Binding-site contacts:
Ligand atom N2 contacts residue ASN3 of chain 1.A at 3.0 Å (h-bond).
Ligand atom O5 contacts residue THR6 of chain 1.A at 3.3 Å.
Ligand atom C1 contacts residue CYS7 of chain 1.A at 3.8 Å (hydrophobic).
Ligand atom O6 contacts residue THR6 of chain 1.A at 3.3 Å (h-bond).
Ligand atom C6 contacts residue GLY10 of chain 1.A at 4.1 Å.
Ligand atom C7 contacts residue SER2 of chain 1.A at 4.4 Å.
Ligand atom C5 contacts residue CYS7 of chain 1.A at 4.3 Å (hydrophobic).
Ligand atom O5 contacts residue CYS7 of chain 1.A at 3.2 Å (h-bond).
Ligand atom C7 contacts residue ASN3 of chain 1.A at 3.1 Å.
Ligand atom O5 contacts residue ASN3 of chain 1.A at 2.3 Å (h-bond).
Ligand atom C2 contacts residue SER2 of chain 1.A at 4.0 Å.
Ligand atom C2 contacts residue ASN3 of chain 1.A at 2.4 Å.
Ligand atom N2 contacts residue SER2 of chain 1.A at 3.6 Å.
Ligand atom C8 contacts residue SER2 of chain 1.A at 3.8 Å.
Ligand atom C5 contacts residue ASN3 of chain 1.A at 3.6 Å.
Ligand atom O6 contacts residue GLY10 of chain 1.A at 3.8 Å.
Ligand atom C4 contacts residue ASN3 of chain 1.A at 4.2 Å.
Ligand atom C2 contacts residue CYS1 of chain 1.A at 4.1 Å (hydrophobic).
Ligand atom C5 contacts residue THR6 of chain 1.A at 4.1 Å.
Ligand atom C3 contacts residue ASN3 of chain 1.A at 3.8 Å.
Ligand atom C6 contacts residue THR6 of chain 1.A at 3.5 Å.
Ligand atom C1 contacts residue THR6 of chain 1.A at 3.9 Å.
Ligand atom O3 contacts residue CYS1 of chain 1.A at 3.9 Å.
Ligand atom O6 contacts residue LYS11 of chain 1.A at 3.8 Å.
Ligand atom C8 contacts residue ASN3 of chain 1.A at 3.7 Å.
Ligand atom O6 contacts residue CYS7 of chain 1.A at 3.3 Å (h-bond).
Ligand atom C6 contacts residue CYS7 of chain 1.A at 4.3 Å (hydrophobic).
Ligand atom O7 contacts residue ASN3 of chain 1.A at 3.4 Å (h-bond).
Ligand atom C1 contacts residue ASN3 of chain 1.A at 1.4 Å.
Ligand atom N2 contacts residue CYS1 of chain 1.A at 4.2 Å.

Sequence of chain 1.A:
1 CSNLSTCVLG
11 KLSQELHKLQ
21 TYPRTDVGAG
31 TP

The small molecule below binds the protein below.
Small molecule (SMILES): CC(=O)N[C@@H]1[C@@H](O)[C@H](O)[C@@H](CO)O[C@H]1O